Binding-site contacts:
Ligand atom C1 contacts residue ASN125 of chain 1.A at 3.7 Å.
Ligand atom O7 contacts residue ASN122 of chain 1.A at 3.3 Å (h-bond).
Ligand atom C2 contacts residue THR124 of chain 1.A at 3.6 Å.
Ligand atom C6 contacts residue VAL127 of chain 1.A at 3.7 Å (hydrophobic).
Ligand atom C8 contacts residue ASN122 of chain 1.A at 4.4 Å.
Ligand atom C3 contacts residue ASN125 of chain 1.A at 4.2 Å.
Ligand atom C1 contacts residue THR124 of chain 1.A at 3.5 Å.
Ligand atom N2 contacts residue ASN122 of chain 1.A at 2.8 Å (h-bond).
Ligand atom O5 contacts residue ASN122 of chain 1.A at 2.4 Å (h-bond).
Ligand atom C2 contacts residue ASN122 of chain 1.A at 2.4 Å.
Ligand atom C7 contacts residue THR124 of chain 1.A at 4.2 Å.
Ligand atom O5 contacts residue VAL127 of chain 1.A at 4.1 Å.
Ligand atom O5 contacts residue ASN125 of chain 1.A at 4.2 Å.
Ligand atom C5 contacts residue ASN122 of chain 1.A at 3.7 Å.
Ligand atom C3 contacts residue THR124 of chain 1.A at 3.9 Å.
Ligand atom C3 contacts residue ASN122 of chain 1.A at 3.8 Å.
Ligand atom C1 contacts residue ASN122 of chain 1.A at 1.4 Å.
Ligand atom C8 contacts residue ALA123 of chain 1.A at 3.9 Å (hydrophobic).
Ligand atom C7 contacts residue ASN122 of chain 1.A at 3.3 Å.
Ligand atom C5 contacts residue ASN125 of chain 1.A at 4.0 Å.
Ligand atom C5 contacts residue VAL127 of chain 1.A at 4.0 Å (hydrophobic).
Ligand atom C8 contacts residue THR124 of chain 1.A at 3.7 Å.
Ligand atom C4 contacts residue ASN122 of chain 1.A at 4.2 Å.
Ligand atom N2 contacts residue THR124 of chain 1.A at 3.1 Å (h-bond).
Ligand atom C2 contacts residue ASN125 of chain 1.A at 4.4 Å.

This small molecule binds to this protein.
Small molecule (SMILES): CC(=O)N[C@@H]1[C@@H](O)[C@H](O)[C@@H](CO)O[C@H]1O

Sequence of chain 1.A:
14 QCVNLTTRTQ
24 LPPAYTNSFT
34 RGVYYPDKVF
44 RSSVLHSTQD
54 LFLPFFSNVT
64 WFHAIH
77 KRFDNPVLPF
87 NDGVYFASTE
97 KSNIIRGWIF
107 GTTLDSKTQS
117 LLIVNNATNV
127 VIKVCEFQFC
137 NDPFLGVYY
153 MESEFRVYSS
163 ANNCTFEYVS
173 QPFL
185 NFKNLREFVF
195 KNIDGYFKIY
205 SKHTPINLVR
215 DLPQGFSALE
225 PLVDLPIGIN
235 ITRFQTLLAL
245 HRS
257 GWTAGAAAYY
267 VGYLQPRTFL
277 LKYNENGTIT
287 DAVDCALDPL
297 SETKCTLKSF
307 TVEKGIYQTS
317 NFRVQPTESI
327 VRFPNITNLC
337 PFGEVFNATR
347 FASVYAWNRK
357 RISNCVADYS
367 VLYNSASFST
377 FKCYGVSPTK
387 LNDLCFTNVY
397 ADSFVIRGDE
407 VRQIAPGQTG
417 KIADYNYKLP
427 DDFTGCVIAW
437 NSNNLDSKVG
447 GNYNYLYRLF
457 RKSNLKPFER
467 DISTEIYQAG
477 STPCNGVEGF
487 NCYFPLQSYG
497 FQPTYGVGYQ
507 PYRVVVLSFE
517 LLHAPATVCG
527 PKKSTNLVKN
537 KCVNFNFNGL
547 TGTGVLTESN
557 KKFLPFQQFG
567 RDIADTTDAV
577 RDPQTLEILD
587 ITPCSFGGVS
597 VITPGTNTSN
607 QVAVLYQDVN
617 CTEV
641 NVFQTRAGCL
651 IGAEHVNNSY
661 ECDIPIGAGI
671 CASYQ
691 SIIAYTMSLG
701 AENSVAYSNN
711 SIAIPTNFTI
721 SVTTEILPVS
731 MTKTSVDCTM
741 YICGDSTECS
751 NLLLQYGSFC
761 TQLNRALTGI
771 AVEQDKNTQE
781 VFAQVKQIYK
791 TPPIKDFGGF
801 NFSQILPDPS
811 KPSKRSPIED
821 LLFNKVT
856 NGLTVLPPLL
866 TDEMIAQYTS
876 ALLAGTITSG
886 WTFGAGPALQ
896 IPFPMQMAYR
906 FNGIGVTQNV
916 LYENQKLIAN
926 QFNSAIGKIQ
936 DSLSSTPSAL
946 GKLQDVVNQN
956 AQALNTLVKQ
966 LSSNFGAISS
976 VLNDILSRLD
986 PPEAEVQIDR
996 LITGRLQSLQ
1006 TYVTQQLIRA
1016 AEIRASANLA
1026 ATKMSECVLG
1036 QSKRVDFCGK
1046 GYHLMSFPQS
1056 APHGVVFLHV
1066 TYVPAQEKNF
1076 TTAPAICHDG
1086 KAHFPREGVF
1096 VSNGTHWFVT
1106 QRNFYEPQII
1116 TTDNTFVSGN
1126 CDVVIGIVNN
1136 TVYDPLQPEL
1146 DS